Binding-site contacts:
Ligand atom BR contacts residue TYR28 of chain 15.A at 4.0 Å.
Ligand atom F1 contacts residue LEU24 of chain 6.A at 3.3 Å.
Ligand atom F1 contacts residue SER27 of chain 6.A at 4.0 Å.
Ligand atom C2 contacts residue LEU24 of chain 6.A at 4.3 Å (hydrophobic).
Ligand atom C2 contacts residue LEU81 of chain 6.A at 4.4 Å (hydrophobic).
Ligand atom F3 contacts residue LEU81 of chain 15.A at 3.9 Å.
Ligand atom C1 contacts residue LEU24 of chain 6.A at 4.5 Å (hydrophobic).
Ligand atom F1 contacts residue ARG59 of chain 6.A at 4.5 Å.
Ligand atom F3 contacts residue HLT1 of chain 6.H at 1.5 Å.
Ligand atom BR contacts residue HLT1 of chain 6.H at 1.2 Å.
Ligand atom C1 contacts residue HLT1 of chain 6.H at 0.8 Å.
Ligand atom CL contacts residue LEU81 of chain 6.A at 3.6 Å.
Ligand atom F3 contacts residue LEU24 of chain 6.A at 4.1 Å.
Ligand atom C2 contacts residue HLT1 of chain 6.H at 1.3 Å.
Ligand atom F2 contacts residue SER27 of chain 6.A at 4.4 Å.
Ligand atom BR contacts residue LEU81 of chain 15.A at 4.2 Å.
Ligand atom CL contacts residue HLT1 of chain 6.H at 2.2 Å.
Ligand atom CL contacts residue TYR28 of chain 15.A at 3.3 Å.
Ligand atom BR contacts residue LEU24 of chain 15.A at 3.1 Å.
Ligand atom F3 contacts residue LEU81 of chain 6.A at 3.4 Å.
Ligand atom F1 contacts residue HLT1 of chain 6.H at 1.2 Å.
Ligand atom F2 contacts residue HLT1 of chain 6.H at 0.8 Å.
Ligand atom BR contacts residue SER27 of chain 15.A at 3.8 Å.
Ligand atom CL contacts residue LEU24 of chain 6.A at 4.0 Å.

A small-molecule ligand and the protein it binds are described below.
Small molecule (SMILES): FC(F)(F)[C@H](Cl)Br

Sequence of chain 6.A:
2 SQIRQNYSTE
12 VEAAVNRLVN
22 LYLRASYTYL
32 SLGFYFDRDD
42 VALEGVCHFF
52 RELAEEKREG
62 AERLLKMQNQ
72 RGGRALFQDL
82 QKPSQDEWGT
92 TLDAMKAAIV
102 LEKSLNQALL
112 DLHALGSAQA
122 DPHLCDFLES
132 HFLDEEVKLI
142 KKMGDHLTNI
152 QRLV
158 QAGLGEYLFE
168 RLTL

Sequence of chain 15.A:
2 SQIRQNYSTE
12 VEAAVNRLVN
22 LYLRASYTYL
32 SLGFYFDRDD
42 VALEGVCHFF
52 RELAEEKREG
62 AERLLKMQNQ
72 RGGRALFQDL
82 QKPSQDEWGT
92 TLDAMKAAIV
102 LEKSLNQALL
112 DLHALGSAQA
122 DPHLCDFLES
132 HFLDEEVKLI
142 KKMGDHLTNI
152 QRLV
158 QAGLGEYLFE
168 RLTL